Binding-site contacts:
Ligand atom N16 contacts residue ILE69 of chain 7.A at 3.0 Å (h-bond).
Ligand atom C25 contacts residue LEA1 of chain 7.K at 3.4 Å.
Ligand atom C28 contacts residue LEA1 of chain 7.K at 3.6 Å.
Ligand atom C40 contacts residue HIS438 of chain 7.A at 3.5 Å.
Ligand atom C32 contacts residue TYR128 of chain 7.A at 3.8 Å (hydrophobic).
Ligand atom C33 contacts residue GLU197 of chain 7.A at 3.3 Å.
Ligand atom C33 contacts residue GLY116 of chain 7.A at 3.8 Å.
Ligand atom C41 contacts residue TRP82 of chain 7.A at 3.8 Å (hydrophobic).
Ligand atom C35 contacts residue LEA1 of chain 7.K at 3.9 Å.
Ligand atom C32 contacts residue TRP82 of chain 7.A at 3.5 Å (hydrophobic).
Ligand atom C34 contacts residue SER198 of chain 7.A at 3.5 Å.
Ligand atom C28 contacts residue PHE329 of chain 7.A at 2.0 Å (hydrophobic).
Ligand atom C33 contacts residue TYR128 of chain 7.A at 3.9 Å (hydrophobic).
Ligand atom C29 contacts residue PHE329 of chain 7.A at 3.2 Å (hydrophobic).
Ligand atom C39 contacts residue ALA328 of chain 7.A at 3.9 Å (hydrophobic).
Ligand atom C37 contacts residue TYR332 of chain 7.A at 3.5 Å (hydrophobic).
Ligand atom C40 contacts residue TRP82 of chain 7.A at 3.7 Å (hydrophobic).
Ligand atom C38 contacts residue TYR332 of chain 7.A at 3.5 Å (hydrophobic).
Ligand atom C33 contacts residue SER198 of chain 7.A at 4.0 Å.
Ligand atom C39 contacts residue MET437 of chain 7.A at 3.7 Å (hydrophobic).
Ligand atom C27 contacts residue LEA1 of chain 7.K at 3.3 Å.
Ligand atom C33 contacts residue GLY115 of chain 7.A at 3.9 Å.
Ligand atom C38 contacts residue TRP430 of chain 7.A at 3.5 Å (hydrophobic).
Ligand atom C19 contacts residue ASP70 of chain 7.A at 3.7 Å.
Ligand atom C27 contacts residue PHE329 of chain 7.A at 2.5 Å (hydrophobic).
Ligand atom C24 contacts residue LEA1 of chain 7.K at 3.9 Å.
Ligand atom C17 contacts residue ILE69 of chain 7.A at 3.9 Å (hydrophobic).
Ligand atom C31 contacts residue TRP82 of chain 7.A at 3.8 Å (hydrophobic).
Ligand atom C32 contacts residue GLY115 of chain 7.A at 4.0 Å.
Ligand atom C18 contacts residue ASN68 of chain 7.A at 3.9 Å.
Ligand atom C18 contacts residue THR120 of chain 7.A at 4.0 Å.
Ligand atom C35 contacts residue HIS438 of chain 7.A at 3.9 Å.
Ligand atom C34 contacts residue GLU197 of chain 7.A at 3.3 Å.
Ligand atom C40 contacts residue TYR440 of chain 7.A at 3.9 Å (hydrophobic).
Ligand atom N16 contacts residue ASN68 of chain 7.A at 3.4 Å (h-bond).
Ligand atom C26 contacts residue LEA1 of chain 7.K at 3.1 Å.
Ligand atom C39 contacts residue TRP430 of chain 7.A at 3.6 Å (hydrophobic).
Ligand atom C29 contacts residue LEA1 of chain 7.K at 3.9 Å.
Ligand atom C26 contacts residue PHE329 of chain 7.A at 3.9 Å (hydrophobic).
Ligand atom C20 contacts residue ASP70 of chain 7.A at 3.8 Å.

This small molecule binds to this protein.
Small molecule (SMILES): O=C(/C=C/C=C/c1ccc2c(c1)OCO2)NCCCCCC[PH](c1ccccc1)(c1ccccc1)c1ccccc1

Sequence of chain 7.A:
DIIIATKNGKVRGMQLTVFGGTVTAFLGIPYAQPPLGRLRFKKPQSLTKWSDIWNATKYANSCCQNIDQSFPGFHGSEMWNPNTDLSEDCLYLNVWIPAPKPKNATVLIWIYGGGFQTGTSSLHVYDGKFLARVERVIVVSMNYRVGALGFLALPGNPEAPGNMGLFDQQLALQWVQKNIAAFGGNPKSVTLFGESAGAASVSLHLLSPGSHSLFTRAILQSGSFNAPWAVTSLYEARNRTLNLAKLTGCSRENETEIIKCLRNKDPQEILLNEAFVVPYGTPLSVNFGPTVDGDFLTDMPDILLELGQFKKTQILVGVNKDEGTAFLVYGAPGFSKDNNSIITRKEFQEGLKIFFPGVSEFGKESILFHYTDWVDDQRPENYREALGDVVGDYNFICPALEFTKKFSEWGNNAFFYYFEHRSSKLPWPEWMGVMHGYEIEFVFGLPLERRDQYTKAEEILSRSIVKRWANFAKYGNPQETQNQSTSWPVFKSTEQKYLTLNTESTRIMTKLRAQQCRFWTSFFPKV